Sequence of chain 1.C:
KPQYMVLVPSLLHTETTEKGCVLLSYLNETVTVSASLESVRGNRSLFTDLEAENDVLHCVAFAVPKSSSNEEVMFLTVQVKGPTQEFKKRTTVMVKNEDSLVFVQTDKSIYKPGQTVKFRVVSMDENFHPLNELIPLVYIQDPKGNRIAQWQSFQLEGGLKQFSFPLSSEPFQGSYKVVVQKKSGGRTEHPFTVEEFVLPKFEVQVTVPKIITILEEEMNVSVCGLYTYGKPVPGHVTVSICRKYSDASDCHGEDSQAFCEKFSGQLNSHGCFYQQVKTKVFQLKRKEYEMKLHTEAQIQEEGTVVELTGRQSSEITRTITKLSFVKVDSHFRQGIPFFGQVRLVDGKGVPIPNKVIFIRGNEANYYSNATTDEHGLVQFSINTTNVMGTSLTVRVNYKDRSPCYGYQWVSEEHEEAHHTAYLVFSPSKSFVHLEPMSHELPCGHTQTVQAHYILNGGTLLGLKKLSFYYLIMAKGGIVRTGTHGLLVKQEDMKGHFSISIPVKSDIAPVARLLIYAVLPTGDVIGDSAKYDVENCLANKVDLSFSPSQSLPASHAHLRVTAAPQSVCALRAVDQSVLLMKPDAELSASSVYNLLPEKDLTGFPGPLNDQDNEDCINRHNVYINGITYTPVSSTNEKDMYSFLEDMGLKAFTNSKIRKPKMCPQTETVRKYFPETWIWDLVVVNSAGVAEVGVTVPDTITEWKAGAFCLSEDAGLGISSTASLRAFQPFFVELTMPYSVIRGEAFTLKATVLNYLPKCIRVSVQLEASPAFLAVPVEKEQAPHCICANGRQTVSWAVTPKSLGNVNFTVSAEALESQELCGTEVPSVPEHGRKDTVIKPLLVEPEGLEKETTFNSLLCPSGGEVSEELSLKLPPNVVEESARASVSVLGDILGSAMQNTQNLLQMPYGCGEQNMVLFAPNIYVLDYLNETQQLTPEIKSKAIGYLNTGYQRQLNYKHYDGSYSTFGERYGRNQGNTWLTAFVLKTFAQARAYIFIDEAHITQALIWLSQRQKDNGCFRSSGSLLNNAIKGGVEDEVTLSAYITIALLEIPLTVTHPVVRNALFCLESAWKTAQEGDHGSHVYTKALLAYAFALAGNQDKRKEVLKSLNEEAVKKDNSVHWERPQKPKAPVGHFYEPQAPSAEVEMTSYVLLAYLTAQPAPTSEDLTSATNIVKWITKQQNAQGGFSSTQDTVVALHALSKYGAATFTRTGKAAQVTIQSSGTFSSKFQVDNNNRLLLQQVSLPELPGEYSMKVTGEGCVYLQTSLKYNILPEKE

A small-molecule ligand and the protein it binds are described below.
Small molecule (SMILES): CC(=O)N[C@@H]1[C@@H](O)[C@H](O)[C@@H](CO)O[C@H]1O

Binding-site contacts:
Ligand atom C3 contacts residue ASN55 of chain 1.C at 3.7 Å.
Ligand atom C7 contacts residue ASN55 of chain 1.C at 3.5 Å.
Ligand atom O7 contacts residue ASN55 of chain 1.C at 3.5 Å (h-bond).
Ligand atom O5 contacts residue PRO29 of chain 1.C at 4.4 Å.
Ligand atom N2 contacts residue ASN55 of chain 1.C at 2.9 Å (h-bond).
Ligand atom C2 contacts residue ASN55 of chain 1.C at 2.5 Å.
Ligand atom C4 contacts residue ASN55 of chain 1.C at 4.2 Å.
Ligand atom O6 contacts residue GLN112 of chain 1.C at 3.4 Å (h-bond).
Ligand atom C5 contacts residue ASN55 of chain 1.C at 3.6 Å.
Ligand atom C1 contacts residue ASN55 of chain 1.C at 1.4 Å.
Ligand atom C6 contacts residue GLN112 of chain 1.C at 3.3 Å.
Ligand atom O5 contacts residue GLN112 of chain 1.C at 3.6 Å.
Ligand atom C1 contacts residue THR111 of chain 1.C at 4.0 Å.
Ligand atom C5 contacts residue GLN112 of chain 1.C at 4.2 Å.
Ligand atom C5 contacts residue THR111 of chain 1.C at 3.9 Å.
Ligand atom O5 contacts residue THR111 of chain 1.C at 4.2 Å.
Ligand atom O5 contacts residue ASN55 of chain 1.C at 2.4 Å (h-bond).